The small molecule below binds the protein below.
Small molecule (SMILES): O=P(O)(O)OC[C@H]1O[C@](O)(COP(=O)(O)O)[C@@H](O)[C@@H]1O

Binding-site contacts:
Ligand atom O4P contacts residue SER353 of chain 1.H at 2.9 Å (h-bond).
Ligand atom O5P contacts residue SER435 of chain 1.H at 3.4 Å (h-bond).
Ligand atom O2 contacts residue LEU347 of chain 1.H at 3.4 Å.
Ligand atom C6 contacts residue SER353 of chain 1.H at 3.7 Å.
Ligand atom O3P contacts residue PRO433 of chain 1.H at 3.4 Å.
Ligand atom O4 contacts residue GLY434 of chain 1.H at 2.5 Å (h-bond).
Ligand atom C6 contacts residue THR438 of chain 1.H at 3.5 Å.
Ligand atom O4 contacts residue ARG432 of chain 1.H at 3.6 Å.
Ligand atom O1 contacts residue GLY434 of chain 1.H at 3.7 Å.
Ligand atom O6P contacts residue THR350 of chain 1.H at 2.8 Å (h-bond).
Ligand atom P2 contacts residue THR348 of chain 1.H at 3.6 Å.
Ligand atom O4P contacts residue THR348 of chain 1.H at 2.6 Å (h-bond).
Ligand atom O6 contacts residue THR348 of chain 1.H at 3.6 Å.
Ligand atom O4 contacts residue GLY436 of chain 1.H at 3.7 Å.
Ligand atom O6P contacts residue THR348 of chain 1.H at 3.7 Å.
Ligand atom C5 contacts residue GLY434 of chain 1.H at 3.6 Å.
Ligand atom O4 contacts residue TYR437 of chain 1.H at 2.9 Å (h-bond).
Ligand atom C3 contacts residue GLY434 of chain 1.H at 3.5 Å.
Ligand atom O5P contacts residue GLY436 of chain 1.H at 3.0 Å (h-bond).
Ligand atom P1 contacts residue ARG405 of chain 1.H at 3.6 Å.
Ligand atom C3 contacts residue ARG432 of chain 1.H at 3.2 Å.
Ligand atom O3 contacts residue TRP398 of chain 1.H at 3.5 Å.
Ligand atom O6 contacts residue THR349 of chain 1.H at 3.3 Å (h-bond).
Ligand atom P2 contacts residue THR349 of chain 1.H at 3.7 Å.
Ligand atom O3 contacts residue ARG432 of chain 1.H at 2.7 Å (salt-bridge).
Ligand atom O1P contacts residue ARG405 of chain 1.H at 2.9 Å (salt-bridge).
Ligand atom O1 contacts residue PRO433 of chain 1.H at 3.7 Å.
Ligand atom O4 contacts residue THR438 of chain 1.H at 3.6 Å.
Ligand atom O2 contacts residue GLY430 of chain 1.H at 3.7 Å.
Ligand atom O3P contacts residue GLY434 of chain 1.H at 2.8 Å (h-bond).
Ligand atom O2P contacts residue THR349 of chain 1.H at 3.7 Å.
Ligand atom O6P contacts residue SER435 of chain 1.H at 3.0 Å (h-bond).
Ligand atom P2 contacts residue SER435 of chain 1.H at 3.6 Å.
Ligand atom C4 contacts residue GLY434 of chain 1.H at 3.4 Å.
Ligand atom O1P contacts residue TRP398 of chain 1.H at 2.7 Å (h-bond).
Ligand atom O5P contacts residue SER353 of chain 1.H at 3.7 Å.
Ligand atom O3 contacts residue GLY430 of chain 1.H at 3.3 Å.
Ligand atom O6P contacts residue THR349 of chain 1.H at 3.2 Å (h-bond).
Ligand atom O2P contacts residue ARG405 of chain 1.H at 2.8 Å (salt-bridge).
Ligand atom P2 contacts residue SER353 of chain 1.H at 3.7 Å.

Sequence of chain 1.H:
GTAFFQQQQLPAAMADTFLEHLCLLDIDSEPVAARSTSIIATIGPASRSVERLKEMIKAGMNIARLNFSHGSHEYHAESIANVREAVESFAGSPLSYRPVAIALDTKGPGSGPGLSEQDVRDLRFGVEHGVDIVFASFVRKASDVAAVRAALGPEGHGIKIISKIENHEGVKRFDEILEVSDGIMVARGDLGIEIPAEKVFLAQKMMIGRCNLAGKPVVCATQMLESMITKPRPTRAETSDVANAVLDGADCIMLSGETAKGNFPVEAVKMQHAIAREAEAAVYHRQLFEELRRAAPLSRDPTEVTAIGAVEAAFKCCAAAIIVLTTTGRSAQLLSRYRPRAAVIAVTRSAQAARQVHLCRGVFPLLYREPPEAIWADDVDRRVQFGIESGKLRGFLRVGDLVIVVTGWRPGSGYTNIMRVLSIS